Sequence of chain 3.B:
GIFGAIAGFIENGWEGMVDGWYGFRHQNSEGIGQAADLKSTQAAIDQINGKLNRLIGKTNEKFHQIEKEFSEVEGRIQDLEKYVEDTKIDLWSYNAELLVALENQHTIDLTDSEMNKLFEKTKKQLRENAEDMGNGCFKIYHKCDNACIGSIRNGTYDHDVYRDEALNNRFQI

Binding-site contacts:
Ligand atom C3 contacts residue ASN30 of chain 3.A at 3.8 Å.
Ligand atom N2 contacts residue ASN30 of chain 3.A at 2.9 Å (h-bond).
Ligand atom C2 contacts residue ASN30 of chain 3.A at 2.5 Å.
Ligand atom O3 contacts residue ASP283 of chain 3.A at 3.8 Å.
Ligand atom C1 contacts residue ASN30 of chain 3.A at 1.4 Å.
Ligand atom C5 contacts residue ASP283 of chain 3.A at 4.4 Å.
Ligand atom O5 contacts residue THR310 of chain 3.A at 3.1 Å (h-bond).
Ligand atom C4 contacts residue ASP283 of chain 3.A at 3.8 Å.
Ligand atom O4 contacts residue ASP283 of chain 3.A at 3.8 Å.
Ligand atom C5 contacts residue THR310 of chain 3.A at 4.3 Å.
Ligand atom C4 contacts residue ASN30 of chain 3.A at 4.2 Å.
Ligand atom O7 contacts residue THR32 of chain 3.A at 4.2 Å.
Ligand atom O5 contacts residue ASN30 of chain 3.A at 2.3 Å (h-bond).
Ligand atom C5 contacts residue ASN30 of chain 3.A at 3.7 Å.
Ligand atom O7 contacts residue ASN30 of chain 3.A at 3.9 Å.
Ligand atom C6 contacts residue ASP283 of chain 3.A at 4.1 Å.
Ligand atom O6 contacts residue LEU52 of chain 3.B at 3.4 Å.
Ligand atom C3 contacts residue ASP283 of chain 3.A at 4.5 Å.
Ligand atom O4 contacts residue ILE56 of chain 3.B at 4.0 Å.
Ligand atom C7 contacts residue THR32 of chain 3.A at 4.1 Å.
Ligand atom C8 contacts residue THR32 of chain 3.A at 3.2 Å.
Ligand atom O6 contacts residue THR310 of chain 3.A at 4.0 Å.
Ligand atom C6 contacts residue LEU52 of chain 3.B at 3.8 Å (hydrophobic).
Ligand atom C6 contacts residue THR310 of chain 3.A at 4.0 Å.
Ligand atom C7 contacts residue ASN30 of chain 3.A at 3.5 Å.
Ligand atom C1 contacts residue THR310 of chain 3.A at 3.7 Å.
Ligand atom C6 contacts residue ILE56 of chain 3.B at 3.9 Å (hydrophobic).

Sequence of chain 3.A:
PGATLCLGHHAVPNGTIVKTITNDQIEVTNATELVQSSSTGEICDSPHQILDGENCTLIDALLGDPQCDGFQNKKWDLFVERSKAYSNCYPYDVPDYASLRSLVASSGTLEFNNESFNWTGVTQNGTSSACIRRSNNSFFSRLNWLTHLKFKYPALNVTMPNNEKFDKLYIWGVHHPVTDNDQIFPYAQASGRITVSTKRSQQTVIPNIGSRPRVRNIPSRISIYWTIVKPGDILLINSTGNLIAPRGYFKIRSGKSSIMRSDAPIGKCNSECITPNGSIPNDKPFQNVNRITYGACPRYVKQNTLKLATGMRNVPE

This protein binds this small molecule.
Small molecule (SMILES): CC(=O)N[C@H]1[C@H](O[C@H]2[C@H](O)[C@@H](NC(C)=O)CO[C@@H]2CO)O[C@H](CO)[C@@H](O[C@@H]2O[C@H](CO[C@H]3O[C@H](CO)[C@@H](O)[C@H](O)[C@@H]3O)[C@@H](O)[C@H](O[C@H]3O[C@H](CO)[C@@H](O)[C@H](O)[C@@H]3O)[C@@H]2O)[C@@H]1O